Binding-site contacts:
Ligand atom C2 contacts residue ASN577 of chain 1.A at 2.5 Å.
Ligand atom C7 contacts residue THR576 of chain 1.A at 4.2 Å.
Ligand atom C4 contacts residue ASN577 of chain 1.A at 4.3 Å.
Ligand atom O7 contacts residue THR281 of chain 1.A at 3.4 Å.
Ligand atom O7 contacts residue THR576 of chain 1.A at 3.6 Å.
Ligand atom N2 contacts residue ASN577 of chain 1.A at 3.0 Å (h-bond).
Ligand atom C1 contacts residue ASN577 of chain 1.A at 1.4 Å.
Ligand atom C8 contacts residue ASN577 of chain 1.A at 4.3 Å.
Ligand atom C7 contacts residue ASN577 of chain 1.A at 3.9 Å.
Ligand atom C5 contacts residue ASN577 of chain 1.A at 3.7 Å.
Ligand atom C8 contacts residue THR281 of chain 1.A at 4.1 Å.
Ligand atom O5 contacts residue ASN577 of chain 1.A at 2.4 Å (h-bond).
Ligand atom C3 contacts residue ASN577 of chain 1.A at 3.9 Å.
Ligand atom C7 contacts residue THR281 of chain 1.A at 4.1 Å.

Sequence of chain 1.A:
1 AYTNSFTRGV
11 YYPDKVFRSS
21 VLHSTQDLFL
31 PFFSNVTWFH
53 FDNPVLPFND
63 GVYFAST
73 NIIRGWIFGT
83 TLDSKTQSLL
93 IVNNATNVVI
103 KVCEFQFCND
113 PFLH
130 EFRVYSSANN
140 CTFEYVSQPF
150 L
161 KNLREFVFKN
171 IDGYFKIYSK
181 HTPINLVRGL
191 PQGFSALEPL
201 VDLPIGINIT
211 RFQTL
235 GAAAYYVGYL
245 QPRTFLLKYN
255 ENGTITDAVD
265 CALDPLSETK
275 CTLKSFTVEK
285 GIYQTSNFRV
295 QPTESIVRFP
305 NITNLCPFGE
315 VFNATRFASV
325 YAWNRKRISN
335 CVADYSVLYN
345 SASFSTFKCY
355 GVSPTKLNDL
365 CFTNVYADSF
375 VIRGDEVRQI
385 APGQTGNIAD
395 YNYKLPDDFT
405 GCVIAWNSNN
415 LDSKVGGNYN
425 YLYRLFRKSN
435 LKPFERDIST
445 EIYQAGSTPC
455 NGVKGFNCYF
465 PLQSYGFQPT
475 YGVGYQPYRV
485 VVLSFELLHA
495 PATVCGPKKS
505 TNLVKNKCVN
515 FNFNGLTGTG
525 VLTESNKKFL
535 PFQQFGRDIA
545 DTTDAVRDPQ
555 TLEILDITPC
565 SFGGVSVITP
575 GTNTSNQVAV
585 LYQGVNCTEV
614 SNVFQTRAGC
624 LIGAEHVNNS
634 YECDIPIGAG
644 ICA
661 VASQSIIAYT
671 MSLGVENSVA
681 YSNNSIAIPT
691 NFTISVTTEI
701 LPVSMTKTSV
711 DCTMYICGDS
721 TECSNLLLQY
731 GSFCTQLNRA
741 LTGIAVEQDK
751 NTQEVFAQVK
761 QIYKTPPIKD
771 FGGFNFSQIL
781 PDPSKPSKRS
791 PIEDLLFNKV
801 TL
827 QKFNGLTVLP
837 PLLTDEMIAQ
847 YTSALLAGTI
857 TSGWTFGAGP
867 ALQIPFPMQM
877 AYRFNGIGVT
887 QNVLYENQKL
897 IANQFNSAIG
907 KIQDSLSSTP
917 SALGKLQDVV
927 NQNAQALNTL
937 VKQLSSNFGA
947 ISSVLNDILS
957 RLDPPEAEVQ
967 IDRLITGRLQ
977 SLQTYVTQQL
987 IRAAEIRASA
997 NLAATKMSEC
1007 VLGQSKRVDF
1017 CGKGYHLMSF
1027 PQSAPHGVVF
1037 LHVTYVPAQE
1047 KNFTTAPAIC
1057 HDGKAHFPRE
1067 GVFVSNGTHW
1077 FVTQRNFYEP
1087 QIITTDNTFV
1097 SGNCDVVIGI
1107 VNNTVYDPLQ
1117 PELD

This protein binds this small molecule.
Small molecule (SMILES): CC(=O)N[C@@H]1[C@@H](O)[C@H](O)[C@@H](CO)O[C@H]1O